Binding-site contacts:
Ligand atom N7 contacts residue VAL129 of chain 1.PA at 4.5 Å.
Ligand atom OP2 contacts residue VAL129 of chain 1.PA at 3.7 Å.

The small molecule below binds the protein below.
Small molecule (SMILES): Nc1nc(=O)c2ncn([C@@H]3O[C@H](CO[P](=O)(O)O[C@H]4[C@@H](O)[C@H](n5ccc(=O)[nH]c5=O)O[C@@H]4CO[P](=O)(O)O[C@H]4[C@@H](O)[C@H](n5cnc6c(N)ncnc65)O[C@@H]4CO[P](=O)(O)O[C@H]4[C@@H](O)[C@H](n5ccc(=O)[nH]c5=O)O[C@@H]4CO[P](=O)(O)O[C@H]4[C@@H](O)[C@H](n5cnc6c(N)ncnc65)O[C@@H]4CO[P](=O)(O)O[C@H]4[C@@H](O)[C@H](n5cnc6c(N)ncnc65)O[C@@H]4COP(=O)=O)[C@@H](O)[C@H]3O)c2[nH]1

Sequence of chain 1.PA:
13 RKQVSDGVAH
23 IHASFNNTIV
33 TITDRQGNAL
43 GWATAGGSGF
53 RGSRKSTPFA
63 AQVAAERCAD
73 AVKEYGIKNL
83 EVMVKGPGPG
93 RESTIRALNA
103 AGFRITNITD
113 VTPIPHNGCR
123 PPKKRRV